Sequence of chain 1.A:
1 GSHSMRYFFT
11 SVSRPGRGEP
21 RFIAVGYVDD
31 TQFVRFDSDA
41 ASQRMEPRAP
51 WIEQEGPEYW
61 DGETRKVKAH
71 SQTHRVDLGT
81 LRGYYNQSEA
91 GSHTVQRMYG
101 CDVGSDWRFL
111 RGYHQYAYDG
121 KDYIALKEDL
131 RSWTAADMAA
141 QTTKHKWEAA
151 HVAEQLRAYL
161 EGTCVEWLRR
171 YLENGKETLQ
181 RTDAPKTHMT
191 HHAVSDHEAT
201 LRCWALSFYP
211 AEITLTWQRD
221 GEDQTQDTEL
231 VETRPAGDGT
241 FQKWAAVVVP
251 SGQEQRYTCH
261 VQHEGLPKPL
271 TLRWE

Binding-site contacts:
Ligand atom C contacts residue TYR7 of chain 1.A at 3.4 Å (hydrophobic).
Ligand atom CA contacts residue TYR171 of chain 1.A at 3.5 Å (hydrophobic).
Ligand atom OXT contacts residue THR143 of chain 1.A at 2.8 Å (h-bond).
Ligand atom N contacts residue TYR7 of chain 1.A at 2.9 Å (h-bond).
Ligand atom O contacts residue THR73 of chain 1.A at 3.5 Å (h-bond).
Ligand atom OG contacts residue GLU63 of chain 1.A at 3.1 Å (salt-bridge).
Ligand atom N contacts residue TYR7 of chain 1.A at 3.6 Å (h-bond).
Ligand atom N contacts residue ASP77 of chain 1.A at 2.9 Å (salt-bridge).
Ligand atom CB contacts residue TYR99 of chain 1.A at 3.4 Å (hydrophobic).
Ligand atom N contacts residue TYR171 of chain 1.A at 2.8 Å (h-bond).
Ligand atom CD2 contacts residue TRP147 of chain 1.A at 3.4 Å (hydrophobic).
Ligand atom CG contacts residue ASP77 of chain 1.A at 3.5 Å.
Ligand atom N contacts residue GLU63 of chain 1.A at 2.9 Å (salt-bridge).
Ligand atom CD2 contacts residue TYR7 of chain 1.A at 3.3 Å (hydrophobic).
Ligand atom O contacts residue LYS146 of chain 1.A at 2.7 Å (salt-bridge).
Ligand atom CA contacts residue ASP77 of chain 1.A at 3.6 Å.
Ligand atom O contacts residue TYR159 of chain 1.A at 2.6 Å (h-bond).
Ligand atom OXT contacts residue TYR84 of chain 1.A at 3.1 Å (h-bond).
Ligand atom CD2 contacts residue PHE9 of chain 1.A at 3.5 Å (hydrophobic).
Ligand atom OH contacts residue LEU156 of chain 1.A at 3.5 Å (h-bond).
Ligand atom CD2 contacts residue TYR159 of chain 1.A at 3.5 Å (hydrophobic).
Ligand atom CA contacts residue TYR7 of chain 1.A at 3.3 Å (hydrophobic).
Ligand atom CG contacts residue GLU63 of chain 1.A at 3.4 Å.
Ligand atom C contacts residue LYS146 of chain 1.A at 3.3 Å.
Ligand atom CE2 contacts residue TYR159 of chain 1.A at 3.6 Å (hydrophobic).
Ligand atom CD1 contacts residue GLU63 of chain 1.A at 3.5 Å.
Ligand atom N contacts residue TYR99 of chain 1.A at 2.9 Å (h-bond).
Ligand atom O contacts residue LYS66 of chain 1.A at 3.6 Å.
Ligand atom OH contacts residue GLN155 of chain 1.A at 2.9 Å.
Ligand atom O contacts residue HIS70 of chain 1.A at 3.4 Å.
Ligand atom CA contacts residue GLU63 of chain 1.A at 3.5 Å.
Ligand atom CD1 contacts residue LEU81 of chain 1.A at 3.4 Å (hydrophobic).
Ligand atom CB contacts residue TRP167 of chain 1.A at 3.5 Å (hydrophobic).
Ligand atom O contacts residue TRP147 of chain 1.A at 2.8 Å (h-bond).
Ligand atom O contacts residue LYS66 of chain 1.A at 2.8 Å (salt-bridge).
Ligand atom OG contacts residue LYS66 of chain 1.A at 3.0 Å (salt-bridge).
Ligand atom OXT contacts residue LYS146 of chain 1.A at 3.3 Å (salt-bridge).
Ligand atom CD1 contacts residue TYR116 of chain 1.A at 3.1 Å (hydrophobic).
Ligand atom CE1 contacts residue LEU156 of chain 1.A at 3.5 Å (hydrophobic).
Ligand atom CD1 contacts residue VAL67 of chain 1.A at 3.5 Å (hydrophobic).

A protein and the small-molecule ligand that binds it are described below.
Small molecule (SMILES): CC(C)C[C@H](NC(=O)[C@@H](NC(=O)[C@H](C)NC(=O)[C@@H](NC(=O)[C@@H](NC(=O)[C@H](CC(N)=O)NC(=O)[C@H](Cc1ccc(O)cc1)NC(=O)[C@H](CC(C)C)NC(=O)[C@@H](N)CO)[C@@H](C)O)C(C)C)[C@@H](C)O)C(=O)O